Binding-site contacts:
Ligand atom O6 contacts residue ARG19 of chain 1.G at 3.4 Å.
Ligand atom P contacts residue ARG19 of chain 1.G at 3.6 Å.
Ligand atom O4 contacts residue ASN18 of chain 1.G at 3.4 Å (h-bond).
Ligand atom N2 contacts residue C1 of chain 2.D at 2.9 Å (h-bond).
Ligand atom C2' contacts residue GLU11 of chain 1.G at 3.5 Å.
Ligand atom N1 contacts residue CYS24 of chain 1.G at 3.4 Å (h-bond).
Ligand atom N1 contacts residue GLU11 of chain 1.G at 3.5 Å (salt-bridge).
Ligand atom O3' contacts residue C1 of chain 2.D at 3.5 Å (h-bond).
Ligand atom C8 contacts residue ARG19 of chain 1.G at 3.3 Å.
Ligand atom C3' contacts residue G2 of chain 2.D at 3.6 Å.
Ligand atom O4 contacts residue GLU11 of chain 1.G at 3.6 Å.
Ligand atom C5 contacts residue ARG19 of chain 1.G at 3.2 Å.
Ligand atom C5' contacts residue ARG19 of chain 1.G at 3.5 Å.
Ligand atom O6 contacts residue ARG25 of chain 1.G at 2.9 Å (salt-bridge).
Ligand atom C3' contacts residue C1 of chain 2.D at 3.2 Å.
Ligand atom C2 contacts residue GLU11 of chain 1.G at 3.6 Å.
Ligand atom C6 contacts residue C1 of chain 2.D at 3.3 Å.
Ligand atom O3' contacts residue C1 of chain 2.D at 3.3 Å.
Ligand atom O5' contacts residue ARG19 of chain 1.G at 2.9 Å (salt-bridge).
Ligand atom O4 contacts residue ARG19 of chain 1.G at 3.6 Å (salt-bridge).
Ligand atom O6 contacts residue CYS24 of chain 1.G at 3.6 Å.
Ligand atom OP2 contacts residue C1 of chain 2.D at 3.2 Å.
Ligand atom N3 contacts residue C1 of chain 2.D at 3.5 Å.
Ligand atom N3 contacts residue GLU11 of chain 1.G at 3.5 Å.
Ligand atom C5 contacts residue ARG19 of chain 1.G at 3.5 Å.
Ligand atom O4 contacts residue ASN16 of chain 1.G at 3.2 Å (h-bond).
Ligand atom O4' contacts residue ARG19 of chain 1.G at 3.1 Å (salt-bridge).
Ligand atom C6 contacts residue ARG19 of chain 1.G at 3.3 Å.
Ligand atom O3' contacts residue G2 of chain 2.D at 2.6 Å (h-bond).
Ligand atom N9 contacts residue ARG19 of chain 1.G at 3.3 Å (salt-bridge).
Ligand atom C4 contacts residue ARG19 of chain 1.G at 3.5 Å.
Ligand atom C3' contacts residue GLU11 of chain 1.G at 3.5 Å.
Ligand atom O3' contacts residue ARG19 of chain 1.G at 3.3 Å (salt-bridge).
Ligand atom N7 contacts residue ARG19 of chain 1.G at 3.3 Å (salt-bridge).
Ligand atom C1' contacts residue C1 of chain 2.D at 3.5 Å.
Ligand atom O2' contacts residue ARG19 of chain 1.G at 3.1 Å (salt-bridge).
Ligand atom N2 contacts residue CYS9 of chain 1.G at 3.5 Å (h-bond).
Ligand atom C5' contacts residue C1 of chain 2.D at 3.5 Å.
Ligand atom N3 contacts residue ASN16 of chain 1.G at 3.1 Å (h-bond).
Ligand atom C4 contacts residue GLU11 of chain 1.G at 3.4 Å.

Sequence of chain 1.G:
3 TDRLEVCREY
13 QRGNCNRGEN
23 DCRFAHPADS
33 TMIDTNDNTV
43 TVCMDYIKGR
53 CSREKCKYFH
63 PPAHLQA

This small molecule binds to this protein.
Small molecule (SMILES): Nc1ccn([C@@H]2O[C@H](CO[P](=O)(O)O[C@H]3[C@@H](O)[C@H](n4cnc5c(=O)nc(N)[nH]c54)O[C@@H]3COP(=O)(O)O)[C@@H](O[P](=O)(O)OC[C@H]3O[C@@H](n4ccc(=O)[nH]c4=O)[C@H](O)[C@@H]3O[P](=O)(O)OC[C@H]3O[C@@H](n4cnc5c(=O)nc(N)[nH]c54)[C@H](O)[C@@H]3O[P](=O)(O)OC[C@H]3O[C@@H](n4ccc(=O)[nH]c4=O)[C@H](O)[C@@H]3O)[C@H]2O)c(=O)n1